Binding-site contacts:
Ligand atom N2 contacts residue THR79 of chain 1.I at 4.0 Å.
Ligand atom N2 contacts residue ASN77 of chain 1.I at 3.1 Å (h-bond).
Ligand atom C1 contacts residue PHE75 of chain 1.I at 3.6 Å (hydrophobic).
Ligand atom O7 contacts residue ASN77 of chain 1.I at 3.0 Å (h-bond).
Ligand atom C2 contacts residue ASN77 of chain 1.I at 2.6 Å.
Ligand atom C5 contacts residue PHE75 of chain 1.I at 3.9 Å (hydrophobic).
Ligand atom O5 contacts residue PHE75 of chain 1.I at 3.8 Å.
Ligand atom C1 contacts residue ASN77 of chain 1.I at 1.4 Å.
Ligand atom C4 contacts residue ASN77 of chain 1.I at 4.1 Å.
Ligand atom O5 contacts residue ASN77 of chain 1.I at 2.1 Å (h-bond).
Ligand atom C7 contacts residue THR79 of chain 1.I at 4.2 Å.
Ligand atom O7 contacts residue THR79 of chain 1.I at 4.4 Å.
Ligand atom C3 contacts residue ASN77 of chain 1.I at 3.8 Å.
Ligand atom C5 contacts residue ASN77 of chain 1.I at 3.4 Å.
Ligand atom C7 contacts residue ASN77 of chain 1.I at 3.4 Å.
Ligand atom C1 contacts residue THR79 of chain 1.I at 4.1 Å.

Sequence of chain 1.I:
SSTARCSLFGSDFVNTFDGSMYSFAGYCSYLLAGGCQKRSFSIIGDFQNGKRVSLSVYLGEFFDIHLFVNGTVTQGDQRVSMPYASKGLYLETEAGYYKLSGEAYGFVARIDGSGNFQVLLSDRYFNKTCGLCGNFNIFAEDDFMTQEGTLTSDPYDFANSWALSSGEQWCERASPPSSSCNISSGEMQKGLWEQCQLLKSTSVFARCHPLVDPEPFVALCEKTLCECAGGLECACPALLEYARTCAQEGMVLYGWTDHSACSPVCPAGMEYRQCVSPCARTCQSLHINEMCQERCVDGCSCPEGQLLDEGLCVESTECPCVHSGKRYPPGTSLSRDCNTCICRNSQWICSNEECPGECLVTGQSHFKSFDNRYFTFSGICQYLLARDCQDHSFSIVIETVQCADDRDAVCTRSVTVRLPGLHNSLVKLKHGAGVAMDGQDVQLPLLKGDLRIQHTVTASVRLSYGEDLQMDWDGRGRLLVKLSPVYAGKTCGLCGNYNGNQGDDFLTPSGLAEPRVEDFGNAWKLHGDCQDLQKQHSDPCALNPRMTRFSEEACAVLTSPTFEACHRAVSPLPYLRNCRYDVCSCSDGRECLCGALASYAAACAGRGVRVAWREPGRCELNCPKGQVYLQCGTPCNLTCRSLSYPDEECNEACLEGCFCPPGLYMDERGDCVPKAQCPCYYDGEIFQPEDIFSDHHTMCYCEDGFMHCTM

The small molecule below binds the protein below.
Small molecule (SMILES): CC(=O)N[C@@H]1[C@@H](O)[C@H](O)[C@@H](CO)O[C@H]1O